The protein below binds the small molecule below.
Small molecule (SMILES): [O][Re+]([O])([O])([C]=O)([C]=O)[C]=O

Binding-site contacts:
Ligand atom C5 contacts residue ARG114 of chain 1.A at 4.0 Å.
Ligand atom O10 contacts residue PHE34 of chain 1.A at 3.7 Å.
Ligand atom O11 contacts residue LYS33 of chain 1.A at 3.8 Å.
Ligand atom O4 contacts residue KBW1 of chain 1.I at 2.6 Å (h-bond).
Ligand atom O12 contacts residue LYS33 of chain 1.A at 3.0 Å (salt-bridge).
Ligand atom C5 contacts residue PHE34 of chain 1.A at 4.2 Å (hydrophobic).
Ligand atom O10 contacts residue KBW1 of chain 1.I at 3.5 Å (h-bond).
Ligand atom O12 contacts residue PHE34 of chain 1.A at 4.2 Å.
Ligand atom C6 contacts residue KBW1 of chain 1.I at 4.5 Å.
Ligand atom O5 contacts residue ARG114 of chain 1.A at 3.2 Å (salt-bridge).
Ligand atom O10 contacts residue TRP123 of chain 1.A at 4.2 Å.
Ligand atom O10 contacts residue LYS33 of chain 1.A at 3.8 Å.
Ligand atom C4 contacts residue KBW1 of chain 1.I at 3.1 Å.
Ligand atom O5 contacts residue PHE34 of chain 1.A at 4.2 Å.
Ligand atom O11 contacts residue KBW1 of chain 1.I at 3.3 Å (h-bond).

Sequence of chain 1.A:
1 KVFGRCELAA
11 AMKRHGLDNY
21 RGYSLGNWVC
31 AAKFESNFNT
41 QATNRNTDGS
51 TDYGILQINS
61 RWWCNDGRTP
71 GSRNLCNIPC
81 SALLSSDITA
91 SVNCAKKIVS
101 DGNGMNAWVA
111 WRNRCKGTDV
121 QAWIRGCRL